Sequence of chain 1.O:
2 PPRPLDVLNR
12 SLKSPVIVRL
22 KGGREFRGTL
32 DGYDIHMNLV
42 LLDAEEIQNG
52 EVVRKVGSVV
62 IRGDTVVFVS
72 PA

Sequence of chain 1.N:
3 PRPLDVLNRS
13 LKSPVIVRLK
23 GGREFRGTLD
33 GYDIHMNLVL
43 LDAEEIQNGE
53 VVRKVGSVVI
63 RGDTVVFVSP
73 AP

Binding-site contacts:
Ligand atom C6 contacts residue ARG63 of chain 1.M at 3.5 Å.
Ligand atom C2 contacts residue ARG63 of chain 1.L at 3.2 Å.
Ligand atom OP2 contacts residue ASP65 of chain 1.M at 3.1 Å.
Ligand atom C1' contacts residue ARG63 of chain 1.L at 3.3 Å.
Ligand atom C5 contacts residue ARG63 of chain 1.M at 3.4 Å.
Ligand atom O2' contacts residue HIS37 of chain 1.N at 2.8 Å (h-bond).
Ligand atom O2 contacts residue ASN39 of chain 1.L at 3.3 Å (h-bond).
Ligand atom N3 contacts residue ARG63 of chain 1.N at 3.2 Å (salt-bridge).
Ligand atom N3 contacts residue ARG63 of chain 1.M at 3.3 Å (salt-bridge).
Ligand atom OP1 contacts residue ARG63 of chain 1.M at 3.3 Å (salt-bridge).
Ligand atom O2 contacts residue ARG63 of chain 1.L at 3.3 Å (salt-bridge).
Ligand atom OP1 contacts residue ARG63 of chain 1.N at 2.5 Å (salt-bridge).
Ligand atom N1 contacts residue ARG63 of chain 1.L at 3.1 Å (salt-bridge).
Ligand atom N1 contacts residue ARG63 of chain 1.M at 3.5 Å (salt-bridge).
Ligand atom C5 contacts residue ILE36 of chain 1.K at 3.4 Å (hydrophobic).
Ligand atom C2 contacts residue ASN39 of chain 1.L at 3.3 Å.
Ligand atom C5' contacts residue HIS37 of chain 1.L at 3.4 Å.
Ligand atom O3' contacts residue ARG63 of chain 1.O at 3.5 Å (salt-bridge).
Ligand atom O2' contacts residue ASP65 of chain 1.L at 3.0 Å.
Ligand atom O4 contacts residue ASN39 of chain 1.L at 2.4 Å (h-bond).
Ligand atom C2' contacts residue HIS37 of chain 1.M at 3.6 Å.
Ligand atom O2 contacts residue GLY64 of chain 1.M at 3.4 Å (h-bond).
Ligand atom C4 contacts residue ARG63 of chain 1.N at 3.4 Å.
Ligand atom C4 contacts residue ASN39 of chain 1.M at 3.4 Å.
Ligand atom O4 contacts residue HIS37 of chain 1.M at 3.3 Å (h-bond).
Ligand atom N3 contacts residue ASN39 of chain 1.L at 2.6 Å (h-bond).
Ligand atom N3 contacts residue ASN39 of chain 1.N at 3.6 Å (h-bond).
Ligand atom C4 contacts residue ASN39 of chain 1.L at 2.8 Å.
Ligand atom O4 contacts residue ASN39 of chain 1.M at 3.0 Å (h-bond).
Ligand atom N3 contacts residue ASN39 of chain 1.M at 3.1 Å (h-bond).
Ligand atom O2 contacts residue ASP65 of chain 1.N at 3.0 Å (salt-bridge).
Ligand atom O2 contacts residue ASP65 of chain 1.M at 2.8 Å (salt-bridge).
Ligand atom C4 contacts residue ARG63 of chain 1.M at 3.3 Å.
Ligand atom O4 contacts residue MET38 of chain 1.L at 3.0 Å.
Ligand atom C2 contacts residue ARG63 of chain 1.M at 3.4 Å.
Ligand atom O4 contacts residue MET38 of chain 1.K at 2.9 Å.
Ligand atom O2 contacts residue GLY64 of chain 1.N at 3.5 Å (h-bond).
Ligand atom O4 contacts residue ILE36 of chain 1.M at 3.1 Å (h-bond).
Ligand atom O2' contacts residue ARG63 of chain 1.N at 3.3 Å (salt-bridge).
Ligand atom O5' contacts residue ASP65 of chain 1.N at 3.6 Å (salt-bridge).

A small-molecule ligand and the protein it binds are described below.
Small molecule (SMILES): O=c1ccn([C@@H]2O[C@H](CO[P](=O)(O)O[C@H]3[C@@H](O)[C@H](n4ccc(=O)[nH]c4=O)O[C@@H]3CO[P](=O)(O)O[C@H]3[C@@H](O)[C@H](n4ccc(=O)[nH]c4=O)O[C@@H]3CO)[C@@H](O)[C@H]2O)c(=O)[nH]1

Sequence of chain 1.L:
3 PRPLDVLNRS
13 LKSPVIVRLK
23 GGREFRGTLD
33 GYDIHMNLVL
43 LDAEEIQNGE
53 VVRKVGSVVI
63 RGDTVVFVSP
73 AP

Sequence of chain 1.M:
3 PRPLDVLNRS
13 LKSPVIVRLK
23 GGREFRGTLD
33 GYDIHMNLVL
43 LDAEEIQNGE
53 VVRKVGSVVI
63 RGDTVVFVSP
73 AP

Sequence of chain 1.K:
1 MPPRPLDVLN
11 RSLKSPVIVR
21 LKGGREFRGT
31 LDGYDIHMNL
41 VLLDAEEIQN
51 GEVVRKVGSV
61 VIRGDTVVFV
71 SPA